Binding-site contacts:
Ligand atom O3 contacts residue TRP63 of chain 1.A at 3.2 Å (h-bond).
Ligand atom O1 contacts residue ASP15 of chain 1.A at 2.7 Å (salt-bridge).
Ligand atom O3 contacts residue ALA64 of chain 1.A at 3.4 Å.
Ligand atom O4 contacts residue ARG345 of chain 1.A at 3.4 Å (salt-bridge).
Ligand atom O1 contacts residue ASN13 of chain 1.A at 3.8 Å.
Ligand atom O2 contacts residue ASP66 of chain 1.A at 2.7 Å (salt-bridge).
Ligand atom C2 contacts residue TRP231 of chain 1.A at 3.8 Å (hydrophobic).
Ligand atom O4 contacts residue TRP341 of chain 1.A at 3.8 Å.
Ligand atom O6 contacts residue GLU154 of chain 1.A at 2.6 Å (salt-bridge).
Ligand atom O1 contacts residue LYS16 of chain 1.A at 3.0 Å (salt-bridge).
Ligand atom C6 contacts residue TRP341 of chain 1.A at 3.6 Å (hydrophobic).
Ligand atom O5 contacts residue TYR156 of chain 1.A at 3.2 Å.
Ligand atom C3 contacts residue TRP63 of chain 1.A at 3.5 Å (hydrophobic).
Ligand atom C6 contacts residue ARG345 of chain 1.A at 3.8 Å.
Ligand atom C6 contacts residue PRO155 of chain 1.A at 3.6 Å (hydrophobic).
Ligand atom O3 contacts residue TRP341 of chain 1.A at 3.8 Å.
Ligand atom O2 contacts residue TRP63 of chain 1.A at 3.4 Å (h-bond).
Ligand atom O4 contacts residue ARG67 of chain 1.A at 2.8 Å (salt-bridge).
Ligand atom O2 contacts residue GLU112 of chain 1.A at 2.6 Å (salt-bridge).
Ligand atom O2 contacts residue MET331 of chain 1.A at 3.8 Å.
Ligand atom C5 contacts residue GLU154 of chain 1.A at 3.9 Å.
Ligand atom C1 contacts residue TYR156 of chain 1.A at 3.6 Å (hydrophobic).
Ligand atom O3 contacts residue GLU112 of chain 1.A at 3.8 Å.
Ligand atom C2 contacts residue GLU112 of chain 1.A at 3.4 Å.
Ligand atom C2 contacts residue ASP66 of chain 1.A at 3.4 Å.
Ligand atom O6 contacts residue PHE157 of chain 1.A at 3.6 Å.
Ligand atom C6 contacts residue TYR156 of chain 1.A at 3.8 Å (hydrophobic).
Ligand atom O3 contacts residue ASP66 of chain 1.A at 2.6 Å (salt-bridge).
Ligand atom O2 contacts residue ALA64 of chain 1.A at 3.3 Å.
Ligand atom O3 contacts residue ARG67 of chain 1.A at 2.8 Å (salt-bridge).
Ligand atom O6 contacts residue PRO155 of chain 1.A at 3.3 Å.
Ligand atom O6 contacts residue TYR156 of chain 1.A at 3.1 Å (h-bond).
Ligand atom O2 contacts residue LYS16 of chain 1.A at 2.8 Å (salt-bridge).
Ligand atom C4 contacts residue TRP341 of chain 1.A at 3.5 Å (hydrophobic).
Ligand atom C1 contacts residue ASP15 of chain 1.A at 3.5 Å.
Ligand atom C1 contacts residue TRP231 of chain 1.A at 3.7 Å (hydrophobic).
Ligand atom C3 contacts residue ASP66 of chain 1.A at 3.5 Å.
Ligand atom C6 contacts residue GLU154 of chain 1.A at 3.2 Å.
Ligand atom C1 contacts residue LYS16 of chain 1.A at 3.8 Å.
Ligand atom C2 contacts residue LYS16 of chain 1.A at 3.9 Å.

Sequence of chain 1.A:
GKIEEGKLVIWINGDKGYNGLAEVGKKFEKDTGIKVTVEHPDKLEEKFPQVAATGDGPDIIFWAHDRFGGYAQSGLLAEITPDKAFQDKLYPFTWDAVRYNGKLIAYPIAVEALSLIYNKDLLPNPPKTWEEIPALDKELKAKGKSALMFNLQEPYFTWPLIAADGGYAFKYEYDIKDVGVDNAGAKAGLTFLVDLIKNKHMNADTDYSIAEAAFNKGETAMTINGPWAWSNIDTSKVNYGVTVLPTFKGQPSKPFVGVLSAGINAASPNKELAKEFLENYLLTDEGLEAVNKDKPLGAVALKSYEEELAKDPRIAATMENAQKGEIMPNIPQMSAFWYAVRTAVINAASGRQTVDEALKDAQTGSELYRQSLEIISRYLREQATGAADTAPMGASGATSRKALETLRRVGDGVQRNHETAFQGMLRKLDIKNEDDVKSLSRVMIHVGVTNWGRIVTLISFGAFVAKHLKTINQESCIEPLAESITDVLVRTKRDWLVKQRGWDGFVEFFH

This protein binds this small molecule.
Small molecule (SMILES): OC[C@H]1O[C@H](O[C@H]2[C@H](O)[C@@H](O)[C@@H](O)O[C@@H]2CO)[C@H](O)[C@@H](O)[C@@H]1O